This small molecule binds to this protein.
Small molecule (SMILES): CC(=O)N[C@H]1[C@H](O[C@H]2[C@H](O)[C@@H](NC(C)=O)CO[C@@H]2CO)O[C@H](CO)[C@@H](O[C@H]2O[C@H](CO[C@H]3O[C@H](CO)[C@@H](O)[C@H](O)[C@@H]3O)[C@@H](O)[C@H](O[C@H]3O[C@H](CO)[C@@H](O)[C@H](O)[C@@H]3O)[C@@H]2O)[C@@H]1O

Sequence of chain 2.A:
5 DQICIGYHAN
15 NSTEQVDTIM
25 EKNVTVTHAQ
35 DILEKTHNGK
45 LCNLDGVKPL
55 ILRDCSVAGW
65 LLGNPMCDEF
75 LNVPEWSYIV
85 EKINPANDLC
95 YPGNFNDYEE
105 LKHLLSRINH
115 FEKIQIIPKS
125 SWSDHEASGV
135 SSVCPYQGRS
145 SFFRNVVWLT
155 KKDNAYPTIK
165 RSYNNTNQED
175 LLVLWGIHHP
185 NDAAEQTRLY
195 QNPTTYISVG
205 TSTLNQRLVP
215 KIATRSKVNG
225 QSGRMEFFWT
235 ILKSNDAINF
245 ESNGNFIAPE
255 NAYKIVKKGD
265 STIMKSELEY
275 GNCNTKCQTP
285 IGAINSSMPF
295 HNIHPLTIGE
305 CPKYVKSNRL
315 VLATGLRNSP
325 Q

Sequence of chain 1.A:
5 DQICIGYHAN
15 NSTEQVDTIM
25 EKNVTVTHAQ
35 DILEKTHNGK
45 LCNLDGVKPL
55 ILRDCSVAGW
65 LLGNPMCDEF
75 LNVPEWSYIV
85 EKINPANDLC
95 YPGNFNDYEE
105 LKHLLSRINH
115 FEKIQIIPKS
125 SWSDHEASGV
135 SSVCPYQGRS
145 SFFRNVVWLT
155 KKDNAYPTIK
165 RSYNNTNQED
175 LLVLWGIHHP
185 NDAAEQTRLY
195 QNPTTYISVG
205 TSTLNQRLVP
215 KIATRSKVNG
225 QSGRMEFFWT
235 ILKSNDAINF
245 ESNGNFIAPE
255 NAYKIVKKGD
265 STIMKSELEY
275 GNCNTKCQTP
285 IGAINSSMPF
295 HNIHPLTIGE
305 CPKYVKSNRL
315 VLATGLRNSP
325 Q

Binding-site contacts:
Ligand atom N2 contacts residue ASN239 of chain 1.A at 2.8 Å (h-bond).
Ligand atom C8 contacts residue ASP240 of chain 1.A at 3.8 Å.
Ligand atom C8 contacts residue ASN239 of chain 1.A at 3.9 Å.
Ligand atom C8 contacts residue SER220 of chain 2.A at 3.7 Å.
Ligand atom C8 contacts residue ASN168 of chain 1.A at 4.1 Å.
Ligand atom C8 contacts residue ALA241 of chain 1.A at 3.6 Å (hydrophobic).
Ligand atom C4 contacts residue ASN168 of chain 1.A at 4.3 Å.
Ligand atom N2 contacts residue ASN168 of chain 1.A at 3.1 Å (h-bond).
Ligand atom O7 contacts residue ALA241 of chain 1.A at 4.4 Å.
Ligand atom N2 contacts residue ALA241 of chain 1.A at 4.4 Å.
Ligand atom C5 contacts residue ASN239 of chain 1.A at 3.8 Å.
Ligand atom C2 contacts residue ASN239 of chain 1.A at 3.5 Å.
Ligand atom O3 contacts residue ASN239 of chain 1.A at 4.3 Å.
Ligand atom C5 contacts residue ASN168 of chain 1.A at 3.5 Å.
Ligand atom O7 contacts residue ASN168 of chain 1.A at 3.5 Å (h-bond).
Ligand atom C7 contacts residue ASN168 of chain 1.A at 3.3 Å.
Ligand atom O5 contacts residue ASN168 of chain 1.A at 2.2 Å (h-bond).
Ligand atom O5 contacts residue ASN239 of chain 1.A at 4.2 Å.
Ligand atom N2 contacts residue ASP240 of chain 1.A at 4.5 Å.
Ligand atom C3 contacts residue ASN239 of chain 1.A at 3.6 Å.
Ligand atom C7 contacts residue ASN239 of chain 1.A at 3.8 Å.
Ligand atom C7 contacts residue ALA241 of chain 1.A at 4.1 Å (hydrophobic).
Ligand atom C2 contacts residue ASN168 of chain 1.A at 2.8 Å.
Ligand atom C1 contacts residue ASN168 of chain 1.A at 1.4 Å.
Ligand atom C3 contacts residue ASN168 of chain 1.A at 4.0 Å.
Ligand atom C1 contacts residue ASN239 of chain 1.A at 3.7 Å.